Sequence of chain 1.M:
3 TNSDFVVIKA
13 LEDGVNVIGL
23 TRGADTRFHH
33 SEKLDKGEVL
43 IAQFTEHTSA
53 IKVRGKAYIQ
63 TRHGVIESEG

Sequence of chain 1.N:
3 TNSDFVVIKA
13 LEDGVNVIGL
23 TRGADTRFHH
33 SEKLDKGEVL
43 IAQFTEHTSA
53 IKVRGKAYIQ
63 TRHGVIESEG

A small-molecule ligand and the protein it binds are described below.
Small molecule (SMILES): N[C@@H](Cc1c[nH]c2ccccc12)C(=O)O

Binding-site contacts:
Ligand atom NE1 contacts residue GLN45 of chain 1.M at 2.9 Å (h-bond).
Ligand atom CE2 contacts residue GLN45 of chain 1.M at 3.9 Å.
Ligand atom CZ3 contacts residue HIS32 of chain 1.M at 4.0 Å.
Ligand atom CZ3 contacts residue GLY21 of chain 1.M at 3.7 Å.
Ligand atom CH2 contacts residue GLY21 of chain 1.M at 3.6 Å.
Ligand atom CE2 contacts residue ALA44 of chain 1.M at 4.0 Å (hydrophobic).
Ligand atom C contacts residue SER51 of chain 1.N at 3.6 Å.
Ligand atom CD1 contacts residue THR47 of chain 1.M at 3.8 Å.
Ligand atom CA contacts residue THR28 of chain 1.N at 3.2 Å.
Ligand atom CB contacts residue THR28 of chain 1.N at 3.4 Å.
Ligand atom CE3 contacts residue HIS32 of chain 1.M at 3.9 Å.
Ligand atom NE1 contacts residue ALA44 of chain 1.M at 3.8 Å.
Ligand atom C contacts residue THR50 of chain 1.M at 4.0 Å.
Ligand atom CE3 contacts residue HIS31 of chain 1.M at 4.0 Å.
Ligand atom CD2 contacts residue THR50 of chain 1.M at 4.0 Å.
Ligand atom CA contacts residue GLY25 of chain 1.N at 3.4 Å.
Ligand atom CB contacts residue SER51 of chain 1.N at 3.4 Å.
Ligand atom N contacts residue GLY25 of chain 1.N at 2.7 Å (h-bond).
Ligand atom O contacts residue SER51 of chain 1.N at 3.0 Å (h-bond).
Ligand atom C contacts residue GLY25 of chain 1.N at 3.5 Å.
Ligand atom CB contacts residue THR23 of chain 1.N at 3.7 Å.
Ligand atom N contacts residue THR23 of chain 1.N at 2.9 Å (h-bond).
Ligand atom CD1 contacts residue GLN45 of chain 1.M at 3.6 Å.
Ligand atom CZ2 contacts residue ALA44 of chain 1.M at 3.9 Å (hydrophobic).
Ligand atom CD1 contacts residue SER51 of chain 1.N at 3.4 Å.
Ligand atom C contacts residue THR47 of chain 1.M at 3.4 Å.
Ligand atom N contacts residue ARG24 of chain 1.N at 3.8 Å.
Ligand atom O contacts residue GLY25 of chain 1.N at 3.0 Å (h-bond).
Ligand atom CA contacts residue SER51 of chain 1.N at 4.0 Å.
Ligand atom O contacts residue THR47 of chain 1.M at 3.6 Å (h-bond).
Ligand atom CZ2 contacts residue THR50 of chain 1.M at 4.0 Å.
Ligand atom CE2 contacts residue THR50 of chain 1.M at 3.9 Å.
Ligand atom O contacts residue ARG24 of chain 1.N at 3.6 Å.
Ligand atom N contacts residue THR28 of chain 1.N at 3.0 Å (h-bond).
Ligand atom OXT contacts residue THR47 of chain 1.M at 2.5 Å (h-bond).
Ligand atom N contacts residue ASP27 of chain 1.N at 3.0 Å (salt-bridge).
Ligand atom CA contacts residue THR23 of chain 1.N at 3.8 Å.
Ligand atom OXT contacts residue THR50 of chain 1.M at 2.9 Å (h-bond).
Ligand atom CG contacts residue SER51 of chain 1.N at 3.8 Å.
Ligand atom OXT contacts residue HIS49 of chain 1.M at 3.8 Å.